A protein and the small-molecule ligand that binds it are described below.
Small molecule (SMILES): CC(=O)c1cccc(N[C@H]2[C@H](N)[C@@](NC(=O)N(C)C)([C@H](C)O)[C@@](C)(O)[C@@]2(O)COC(=O)c2c(C)cccc2O)c1

Sequence of chain 1.H:
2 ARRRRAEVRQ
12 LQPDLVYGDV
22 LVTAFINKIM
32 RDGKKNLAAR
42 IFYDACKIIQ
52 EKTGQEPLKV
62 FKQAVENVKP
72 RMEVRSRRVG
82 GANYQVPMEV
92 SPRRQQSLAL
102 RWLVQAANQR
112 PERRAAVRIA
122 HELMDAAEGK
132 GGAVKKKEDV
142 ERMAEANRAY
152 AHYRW

Binding-site contacts:
Ligand atom C35 contacts residue U2 of chain 1.B at 4.4 Å.
Ligand atom C34 contacts residue C1 of chain 1.B at 3.7 Å.
Ligand atom C23 contacts residue U2 of chain 1.B at 4.5 Å.
Ligand atom C32 contacts residue GLY81 of chain 1.H at 4.4 Å.
Ligand atom C27 contacts residue U2 of chain 1.B at 4.3 Å.
Ligand atom C38 contacts residue GLY81 of chain 1.H at 4.1 Å.
Ligand atom O39 contacts residue GLY81 of chain 1.H at 3.7 Å.
Ligand atom O26 contacts residue U3 of chain 1.B at 4.2 Å.
Ligand atom O36 contacts residue U3 of chain 1.B at 4.4 Å.
Ligand atom C34 contacts residue U2 of chain 1.B at 3.3 Å.
Ligand atom O26 contacts residue U2 of chain 1.B at 3.4 Å (h-bond).
Ligand atom C30 contacts residue U2 of chain 1.B at 3.8 Å.